The protein below binds the small molecule below.
Small molecule (SMILES): C[C@@H](O[C@H]1[C@H](O)[C@@H](CO)O[C@@H](O)[C@@H]1N(C)C(=O)O)C(=O)O

Sequence of chain 1.B:
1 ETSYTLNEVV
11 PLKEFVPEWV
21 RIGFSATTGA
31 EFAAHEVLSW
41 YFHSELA

Sequence of chain 1.A:
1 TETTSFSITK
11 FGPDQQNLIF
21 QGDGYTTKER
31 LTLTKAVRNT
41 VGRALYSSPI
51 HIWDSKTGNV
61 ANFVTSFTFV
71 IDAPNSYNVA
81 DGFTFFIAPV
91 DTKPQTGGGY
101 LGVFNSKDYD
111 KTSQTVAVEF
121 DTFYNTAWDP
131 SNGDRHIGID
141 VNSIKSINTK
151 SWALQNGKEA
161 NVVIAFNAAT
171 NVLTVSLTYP

Binding-site contacts:
Ligand atom C9 contacts residue ASN125 of chain 1.A at 3.7 Å.
Ligand atom C9 contacts residue GLY99 of chain 1.A at 3.6 Å.
Ligand atom O5 contacts residue ALA30 of chain 1.B at 3.1 Å (h-bond).
Ligand atom O4 contacts residue PHE123 of chain 1.A at 3.8 Å.
Ligand atom O6 contacts residue GLY29 of chain 1.B at 3.2 Å.
Ligand atom C3 contacts residue DAL1 of chain 1.C at 3.7 Å.
Ligand atom C6 contacts residue ALA80 of chain 1.A at 3.6 Å (hydrophobic).
Ligand atom O6 contacts residue GLU31 of chain 1.B at 3.2 Å (salt-bridge).
Ligand atom C4 contacts residue ASP81 of chain 1.A at 3.5 Å.
Ligand atom O3 contacts residue DAL1 of chain 1.C at 2.5 Å (h-bond).
Ligand atom O8 contacts residue DAL1 of chain 1.C at 2.2 Å (h-bond).
Ligand atom O4 contacts residue GLY99 of chain 1.A at 3.2 Å (h-bond).
Ligand atom O3 contacts residue GLY99 of chain 1.A at 3.1 Å (h-bond).
Ligand atom C6 contacts residue PHE123 of chain 1.A at 3.8 Å (hydrophobic).
Ligand atom O3 contacts residue GLY98 of chain 1.A at 3.6 Å.
Ligand atom N2 contacts residue DAL1 of chain 1.C at 3.8 Å.
Ligand atom C2 contacts residue DAL1 of chain 1.C at 3.9 Å.
Ligand atom O6 contacts residue ALA30 of chain 1.B at 2.9 Å (h-bond).
Ligand atom O11 contacts residue DAL1 of chain 1.C at 3.1 Å (h-bond).
Ligand atom C5 contacts residue PHE123 of chain 1.A at 3.8 Å (hydrophobic).
Ligand atom C7 contacts residue DAL1 of chain 1.C at 2.4 Å.
Ligand atom O6 contacts residue ASP81 of chain 1.A at 3.0 Å (salt-bridge).
Ligand atom O4 contacts residue ASP81 of chain 1.A at 2.8 Å (salt-bridge).
Ligand atom C9 contacts residue TRP128 of chain 1.A at 3.9 Å (hydrophobic).
Ligand atom O4 contacts residue GLY98 of chain 1.A at 4.0 Å.
Ligand atom C6 contacts residue GLU31 of chain 1.B at 4.0 Å.
Ligand atom C8 contacts residue DAL1 of chain 1.C at 1.3 Å.
Ligand atom C6 contacts residue ASP81 of chain 1.A at 3.6 Å.
Ligand atom C7 contacts residue GLY99 of chain 1.A at 3.8 Å.
Ligand atom C6 contacts residue ALA30 of chain 1.B at 3.9 Å (hydrophobic).
Ligand atom C10 contacts residue DAL1 of chain 1.C at 3.4 Å.
Ligand atom O8 contacts residue ZGL2 of chain 1.C at 3.8 Å.
Ligand atom C9 contacts residue DAL1 of chain 1.C at 3.6 Å.
Ligand atom O10 contacts residue DAL1 of chain 1.C at 3.7 Å.
Ligand atom C3 contacts residue GLY99 of chain 1.A at 4.0 Å.
Ligand atom O8 contacts residue TYR100 of chain 1.A at 3.4 Å.
Ligand atom C4 contacts residue GLY99 of chain 1.A at 3.7 Å.
Ligand atom O6 contacts residue ALA80 of chain 1.A at 3.5 Å.
Ligand atom O1 contacts residue ALA30 of chain 1.B at 3.9 Å.
Ligand atom O4 contacts residue ASN125 of chain 1.A at 2.8 Å (h-bond).